Sequence of chain 1.D:
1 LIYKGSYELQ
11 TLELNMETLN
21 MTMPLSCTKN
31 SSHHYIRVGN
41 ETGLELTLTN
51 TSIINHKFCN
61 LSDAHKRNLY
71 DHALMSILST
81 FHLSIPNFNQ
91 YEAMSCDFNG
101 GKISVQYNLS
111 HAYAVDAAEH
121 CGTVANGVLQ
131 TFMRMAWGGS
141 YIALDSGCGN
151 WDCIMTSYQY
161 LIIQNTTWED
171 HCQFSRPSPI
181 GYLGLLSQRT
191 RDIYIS

Sequence of chain 1.F:
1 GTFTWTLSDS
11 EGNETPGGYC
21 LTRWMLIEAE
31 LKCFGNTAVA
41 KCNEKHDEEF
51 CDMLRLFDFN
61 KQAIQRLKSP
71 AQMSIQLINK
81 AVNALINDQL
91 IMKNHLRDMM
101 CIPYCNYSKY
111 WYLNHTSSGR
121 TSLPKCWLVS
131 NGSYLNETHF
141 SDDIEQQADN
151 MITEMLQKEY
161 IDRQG

Binding-site contacts:
Ligand atom N2 contacts residue ASN20 of chain 1.D at 3.0 Å (h-bond).
Ligand atom C8 contacts residue MET21 of chain 1.D at 3.9 Å (hydrophobic).
Ligand atom O4 contacts residue NAG1 of chain 1.Y at 3.8 Å.
Ligand atom O3 contacts residue NAG1 of chain 1.Y at 4.4 Å.
Ligand atom N2 contacts residue GLU17 of chain 1.D at 4.0 Å.
Ligand atom C6 contacts residue TRP24 of chain 1.F at 3.4 Å (hydrophobic).
Ligand atom O5 contacts residue GLU17 of chain 1.D at 3.9 Å.
Ligand atom C4 contacts residue TRP24 of chain 1.F at 4.2 Å (hydrophobic).
Ligand atom O4 contacts residue TRP24 of chain 1.F at 3.6 Å.
Ligand atom C1 contacts residue GLU17 of chain 1.D at 3.6 Å.
Ligand atom C2 contacts residue TRP24 of chain 1.F at 4.0 Å (hydrophobic).
Ligand atom C8 contacts residue ARG37 of chain 1.D at 3.9 Å.
Ligand atom O5 contacts residue THR18 of chain 1.D at 3.7 Å.
Ligand atom C8 contacts residue ILE64 of chain 1.F at 3.8 Å (hydrophobic).
Ligand atom O6 contacts residue TRP24 of chain 1.F at 4.3 Å.
Ligand atom C5 contacts residue TRP24 of chain 1.F at 3.9 Å (hydrophobic).
Ligand atom N2 contacts residue ARG37 of chain 1.D at 4.2 Å.
Ligand atom C3 contacts residue NAG1 of chain 1.Y at 4.2 Å.
Ligand atom O6 contacts residue ILE64 of chain 1.F at 4.2 Å.
Ligand atom C7 contacts residue ASN20 of chain 1.D at 4.0 Å.
Ligand atom O7 contacts residue NAG1 of chain 1.Y at 4.4 Å.
Ligand atom C2 contacts residue ASN20 of chain 1.D at 2.6 Å.
Ligand atom C5 contacts residue MET21 of chain 1.D at 3.7 Å (hydrophobic).
Ligand atom O6 contacts residue THR18 of chain 1.D at 3.0 Å (h-bond).
Ligand atom C4 contacts residue ASN20 of chain 1.D at 4.4 Å.
Ligand atom C1 contacts residue ASN20 of chain 1.D at 1.5 Å.
Ligand atom O4 contacts residue ARG23 of chain 1.F at 3.6 Å.
Ligand atom O5 contacts residue MET21 of chain 1.D at 3.9 Å.
Ligand atom C6 contacts residue TRP24 of chain 1.F at 4.1 Å (hydrophobic).
Ligand atom C8 contacts residue GLU17 of chain 1.D at 3.2 Å.
Ligand atom O5 contacts residue ASN20 of chain 1.D at 2.4 Å (h-bond).
Ligand atom C7 contacts residue GLU17 of chain 1.D at 3.9 Å.
Ligand atom O6 contacts residue TRP24 of chain 1.F at 4.0 Å.
Ligand atom O7 contacts residue GLU17 of chain 1.D at 3.8 Å.
Ligand atom C2 contacts residue GLU17 of chain 1.D at 3.7 Å.
Ligand atom C6 contacts residue ILE64 of chain 1.F at 4.1 Å (hydrophobic).
Ligand atom C5 contacts residue ASN20 of chain 1.D at 3.8 Å.
Ligand atom C3 contacts residue ASN20 of chain 1.D at 3.9 Å.
Ligand atom C6 contacts residue THR18 of chain 1.D at 3.8 Å.
Ligand atom C6 contacts residue MET21 of chain 1.D at 3.5 Å (hydrophobic).

The small molecule below binds the protein below.
Small molecule (SMILES): CC(=O)N[C@H]1[C@H](O[C@H]2[C@H](O)[C@@H](NC(C)=O)CO[C@@H]2CO)O[C@H](CO)[C@@H](O[C@@H]2O[C@H](CO[C@H]3O[C@H](CO)[C@@H](O)[C@H](O)[C@@H]3O)[C@@H](O)[C@H](O[C@H]3O[C@H](CO)[C@@H](O)[C@H](O)[C@@H]3O)[C@@H]2O)[C@@H]1O